Binding-site contacts:
Ligand atom C12 contacts residue VAL249 of chain 1.B at 3.3 Å (hydrophobic).
Ligand atom C25 contacts residue ASP250 of chain 1.B at 3.7 Å.
Ligand atom C23 contacts residue PRO191 of chain 1.B at 3.8 Å (hydrophobic).
Ligand atom C11 contacts residue GLY247 of chain 1.B at 3.4 Å.
Ligand atom C2 contacts residue TRP246 of chain 1.B at 3.6 Å (hydrophobic).
Ligand atom C22 contacts residue PRO191 of chain 1.B at 3.8 Å (hydrophobic).
Ligand atom C3 contacts residue TRP246 of chain 1.B at 3.6 Å (hydrophobic).
Ligand atom C24 contacts residue PRO191 of chain 1.B at 3.6 Å (hydrophobic).
Ligand atom N13 contacts residue THR221 of chain 1.B at 3.1 Å (h-bond).
Ligand atom C5 contacts residue GLY247 of chain 1.B at 3.4 Å.
Ligand atom C23 contacts residue VAL249 of chain 1.B at 3.8 Å (hydrophobic).
Ligand atom C16 contacts residue PRO191 of chain 1.B at 3.8 Å (hydrophobic).
Ligand atom C23 contacts residue ASP250 of chain 1.B at 3.5 Å.
Ligand atom N9 contacts residue GLY247 of chain 1.B at 3.4 Å (h-bond).
Ligand atom C10 contacts residue TYR100 of chain 1.B at 3.4 Å (hydrophobic).
Ligand atom C7 contacts residue CYS222 of chain 1.B at 3.2 Å (hydrophobic).
Ligand atom C7 contacts residue ILE244 of chain 1.B at 3.8 Å (hydrophobic).
Ligand atom C12 contacts residue THR221 of chain 1.B at 3.4 Å.
Ligand atom O26 contacts residue VAL249 of chain 1.B at 3.7 Å.
Ligand atom N13 contacts residue CYS222 of chain 1.B at 3.7 Å.
Ligand atom C3 contacts residue CYS222 of chain 1.B at 3.8 Å (hydrophobic).
Ligand atom C21 contacts residue ARG223 of chain 1.B at 3.4 Å.
Ligand atom C3 contacts residue GLY247 of chain 1.B at 3.7 Å.
Ligand atom C7 contacts residue THR221 of chain 1.B at 3.5 Å.
Ligand atom C2 contacts residue SER226 of chain 1.B at 3.3 Å.
Ligand atom N13 contacts residue GLY247 of chain 1.B at 3.5 Å (h-bond).
Ligand atom C7 contacts residue SER226 of chain 1.B at 3.2 Å.
Ligand atom C12 contacts residue GLY247 of chain 1.B at 3.5 Å.
Ligand atom C2 contacts residue SER245 of chain 1.B at 3.4 Å.
Ligand atom C4 contacts residue GLY247 of chain 1.B at 3.3 Å.
Ligand atom C3 contacts residue SER226 of chain 1.B at 3.6 Å.
Ligand atom C24 contacts residue GLY247 of chain 1.B at 3.5 Å.
Ligand atom O26 contacts residue ASP250 of chain 1.B at 2.8 Å (salt-bridge).
Ligand atom C24 contacts residue VAL248 of chain 1.B at 3.5 Å (hydrophobic).
Ligand atom C12 contacts residue ASP250 of chain 1.B at 3.8 Å.
Ligand atom C21 contacts residue PRO191 of chain 1.B at 3.8 Å (hydrophobic).
Ligand atom C17 contacts residue PRO191 of chain 1.B at 3.4 Å (hydrophobic).
Ligand atom C15 contacts residue TRP246 of chain 1.B at 3.5 Å (hydrophobic).
Ligand atom C23 contacts residue VAL248 of chain 1.B at 3.3 Å (hydrophobic).
Ligand atom C20 contacts residue ARG223 of chain 1.B at 3.4 Å.

A protein and the small-molecule ligand that binds it are described below.
Small molecule (SMILES): Cc1cc(C)c2[nH]ccc2c1CN1CCCC[C@H]1c1ccc(C(=O)O)cc1

Sequence of chain 1.B:
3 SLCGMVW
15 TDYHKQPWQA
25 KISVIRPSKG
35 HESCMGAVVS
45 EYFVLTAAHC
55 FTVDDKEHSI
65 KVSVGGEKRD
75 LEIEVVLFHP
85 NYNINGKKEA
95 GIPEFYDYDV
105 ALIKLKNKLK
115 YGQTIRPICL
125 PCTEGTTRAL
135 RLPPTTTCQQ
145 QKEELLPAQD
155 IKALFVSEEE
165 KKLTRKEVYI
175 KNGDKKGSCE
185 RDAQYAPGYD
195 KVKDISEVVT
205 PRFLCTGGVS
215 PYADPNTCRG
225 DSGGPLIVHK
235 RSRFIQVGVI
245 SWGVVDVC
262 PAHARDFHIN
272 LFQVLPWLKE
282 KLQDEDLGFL